Sequence of chain 2.A:
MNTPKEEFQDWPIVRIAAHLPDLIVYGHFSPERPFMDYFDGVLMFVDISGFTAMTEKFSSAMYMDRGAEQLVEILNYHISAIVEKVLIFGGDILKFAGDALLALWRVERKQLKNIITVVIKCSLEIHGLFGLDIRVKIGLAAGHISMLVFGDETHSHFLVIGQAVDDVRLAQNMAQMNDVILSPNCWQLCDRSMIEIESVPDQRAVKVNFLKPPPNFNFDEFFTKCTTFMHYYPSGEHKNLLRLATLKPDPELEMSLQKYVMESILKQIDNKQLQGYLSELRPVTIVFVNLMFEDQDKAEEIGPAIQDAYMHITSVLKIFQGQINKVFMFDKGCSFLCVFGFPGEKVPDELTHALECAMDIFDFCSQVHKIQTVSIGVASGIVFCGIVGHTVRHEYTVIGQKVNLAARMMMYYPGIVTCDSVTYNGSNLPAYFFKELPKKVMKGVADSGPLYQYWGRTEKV

This protein binds this small molecule.
Small molecule (SMILES): Nc1ncnc2c1ncn2[C@@H]1O[C@@H]2CO[P](=O)(O)O[C@H]2[C@H]1O

Binding-site contacts:
Ligand atom C2 contacts residue ALA97 of chain 2.A at 3.6 Å (hydrophobic).
Ligand atom C4' contacts residue ALA415 of chain 2.A at 4.1 Å (hydrophobic).
Ligand atom N1 contacts residue GLY98 of chain 2.A at 3.7 Å.
Ligand atom N3 contacts residue PHE296 of chain 2.A at 3.9 Å.
Ligand atom N6 contacts residue GLY98 of chain 2.A at 3.1 Å (h-bond).
Ligand atom C8 contacts residue VAL411 of chain 2.A at 3.8 Å (hydrophobic).
Ligand atom O5' contacts residue ARG416 of chain 2.A at 2.6 Å.
Ligand atom O2' contacts residue ARG176 of chain 2.A at 3.4 Å (salt-bridge).
Ligand atom O1P contacts residue PHE338 of chain 2.A at 3.8 Å.
Ligand atom C1' contacts residue ALA415 of chain 2.A at 4.1 Å (hydrophobic).
Ligand atom C5' contacts residue ASN412 of chain 2.A at 2.5 Å.
Ligand atom N6 contacts residue ALA97 of chain 2.A at 3.8 Å.
Ligand atom C5' contacts residue ARG416 of chain 2.A at 3.4 Å.
Ligand atom N7 contacts residue VAL411 of chain 2.A at 3.3 Å.
Ligand atom C4' contacts residue ASN412 of chain 2.A at 3.6 Å.
Ligand atom C6 contacts residue LEU345 of chain 2.A at 3.5 Å (hydrophobic).
Ligand atom C6 contacts residue VAL406 of chain 2.A at 3.7 Å (hydrophobic).
Ligand atom O1P contacts residue ASN180 of chain 2.A at 4.0 Å.
Ligand atom N1 contacts residue ALA97 of chain 2.A at 3.7 Å.
Ligand atom O2' contacts residue PHE336 of chain 2.A at 4.1 Å.
Ligand atom O2' contacts residue PHE338 of chain 2.A at 4.1 Å.
Ligand atom O3' contacts residue PHE338 of chain 2.A at 3.9 Å.
Ligand atom O4' contacts residue ALA415 of chain 2.A at 3.7 Å.
Ligand atom O4' contacts residue ASN412 of chain 2.A at 3.5 Å (h-bond).
Ligand atom N6 contacts residue VAL406 of chain 2.A at 2.4 Å (h-bond).
Ligand atom N6 contacts residue LEU345 of chain 2.A at 3.9 Å.
Ligand atom C6 contacts residue ALA97 of chain 2.A at 3.8 Å (hydrophobic).
Ligand atom C2 contacts residue LEU345 of chain 2.A at 3.4 Å (hydrophobic).
Ligand atom C5 contacts residue VAL411 of chain 2.A at 3.5 Å (hydrophobic).
Ligand atom N6 contacts residue THR405 of chain 2.A at 3.7 Å.
Ligand atom O1P contacts residue ARG416 of chain 2.A at 3.4 Å (salt-bridge).
Ligand atom N1 contacts residue LEU345 of chain 2.A at 3.1 Å.
Ligand atom O5' contacts residue ASN412 of chain 2.A at 3.7 Å.
Ligand atom O2P contacts residue ARG416 of chain 2.A at 3.5 Å (salt-bridge).
Ligand atom C2 contacts residue PHE336 of chain 2.A at 3.3 Å (hydrophobic).
Ligand atom N3 contacts residue LEU345 of chain 2.A at 4.1 Å.
Ligand atom C6 contacts residue GLY98 of chain 2.A at 3.5 Å.
Ligand atom P contacts residue ARG416 of chain 2.A at 3.4 Å.
Ligand atom N3 contacts residue PHE336 of chain 2.A at 3.4 Å.
Ligand atom C6 contacts residue VAL411 of chain 2.A at 4.0 Å (hydrophobic).